This protein binds this small molecule.
Small molecule (SMILES): Cc1ccc2nc(C(F)(F)F)cc(N3CCNCC3)c2c1

Binding-site contacts:
Ligand atom CAK contacts residue LYS44 of chain 1.B at 3.7 Å.
Ligand atom FAB contacts residue VAL74 of chain 1.B at 4.0 Å.
Ligand atom FAD contacts residue LEU143 of chain 1.B at 3.8 Å.
Ligand atom FAB contacts residue LEU143 of chain 1.B at 3.8 Å.
Ligand atom CAG contacts residue LYS44 of chain 1.B at 3.6 Å.
Ligand atom CAI contacts residue VAL26 of chain 1.B at 4.0 Å (hydrophobic).
Ligand atom FAB contacts residue ALA42 of chain 1.B at 3.6 Å.
Ligand atom CAP contacts residue LYS44 of chain 1.B at 4.1 Å.
Ligand atom CAO contacts residue GLY95 of chain 1.B at 4.1 Å.
Ligand atom FAB contacts residue GLU90 of chain 1.B at 3.4 Å.
Ligand atom CAU contacts residue LYS44 of chain 1.B at 3.7 Å.
Ligand atom CAA contacts residue GLY95 of chain 1.B at 3.9 Å.
Ligand atom FAB contacts residue MET89 of chain 1.B at 3.3 Å.
Ligand atom CAU contacts residue LEU143 of chain 1.B at 3.9 Å (hydrophobic).
Ligand atom CAR contacts residue LEU143 of chain 1.B at 4.0 Å (hydrophobic).
Ligand atom CAH contacts residue GLU96 of chain 1.B at 3.9 Å.
Ligand atom FAC contacts residue LYS44 of chain 1.B at 3.2 Å.
Ligand atom CAJ contacts residue GLU96 of chain 1.B at 3.2 Å.
Ligand atom CAU contacts residue MET89 of chain 1.B at 3.4 Å (hydrophobic).
Ligand atom CAA contacts residue ILE18 of chain 1.B at 3.7 Å (hydrophobic).
Ligand atom CAF contacts residue ILE18 of chain 1.B at 3.6 Å (hydrophobic).
Ligand atom CAS contacts residue LEU143 of chain 1.B at 3.8 Å (hydrophobic).
Ligand atom CAK contacts residue VAL26 of chain 1.B at 3.7 Å (hydrophobic).
Ligand atom CAL contacts residue GLU96 of chain 1.B at 3.7 Å.
Ligand atom CAE contacts residue GLY95 of chain 1.B at 4.0 Å.
Ligand atom FAC contacts residue ALA42 of chain 1.B at 3.7 Å.
Ligand atom CAH contacts residue LEU143 of chain 1.B at 4.0 Å (hydrophobic).
Ligand atom FAC contacts residue MET89 of chain 1.B at 2.9 Å.
Ligand atom CAA contacts residue GLU96 of chain 1.B at 3.8 Å.
Ligand atom CAQ contacts residue LEU143 of chain 1.B at 4.0 Å (hydrophobic).
Ligand atom CAG contacts residue LEU143 of chain 1.B at 3.9 Å (hydrophobic).
Ligand atom CAU contacts residue ALA42 of chain 1.B at 4.1 Å (hydrophobic).
Ligand atom FAD contacts residue MET89 of chain 1.B at 3.1 Å.
Ligand atom CAO contacts residue ILE18 of chain 1.B at 3.9 Å (hydrophobic).
Ligand atom CAE contacts residue ILE18 of chain 1.B at 3.3 Å (hydrophobic).
Ligand atom NAM contacts residue LEU143 of chain 1.B at 3.6 Å.
Ligand atom FAD contacts residue LYS44 of chain 1.B at 3.4 Å.
Ligand atom FAD contacts residue GLY153 of chain 1.B at 2.9 Å.
Ligand atom NAM contacts residue ALA42 of chain 1.B at 3.7 Å.
Ligand atom CAP contacts residue LEU143 of chain 1.B at 3.5 Å (hydrophobic).

Sequence of chain 1.B:
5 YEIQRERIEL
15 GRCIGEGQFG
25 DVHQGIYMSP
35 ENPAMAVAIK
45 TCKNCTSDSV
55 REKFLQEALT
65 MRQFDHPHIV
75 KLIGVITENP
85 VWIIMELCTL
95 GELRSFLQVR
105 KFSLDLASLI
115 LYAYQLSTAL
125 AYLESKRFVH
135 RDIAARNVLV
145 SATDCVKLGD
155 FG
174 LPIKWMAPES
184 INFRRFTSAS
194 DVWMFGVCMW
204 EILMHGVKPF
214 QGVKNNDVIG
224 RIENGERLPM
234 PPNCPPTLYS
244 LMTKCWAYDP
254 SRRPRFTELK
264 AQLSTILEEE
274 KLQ